Binding-site contacts:
Ligand atom C01 contacts residue ZN1 of chain 1.B at 3.5 Å.
Ligand atom O24 contacts residue SER62 of chain 1.A at 3.5 Å.
Ligand atom N29 contacts residue HIS93 of chain 1.A at 3.2 Å (h-bond).
Ligand atom F21 contacts residue J4D1 of chain 1.D at 3.1 Å.
Ligand atom N29 contacts residue HIS116 of chain 1.A at 3.4 Å (h-bond).
Ligand atom N29 contacts residue THR195 of chain 1.A at 2.7 Å (h-bond).
Ligand atom C03 contacts residue GLN64 of chain 1.A at 3.5 Å.
Ligand atom F22 contacts residue J4D1 of chain 1.D at 2.9 Å.
Ligand atom C16 contacts residue J4D1 of chain 1.D at 3.3 Å.
Ligand atom F19 contacts residue J4D1 of chain 1.E at 3.2 Å.
Ligand atom F21 contacts residue GLY128 of chain 1.A at 3.5 Å.
Ligand atom F20 contacts residue J4D1 of chain 1.E at 3.2 Å.
Ligand atom C06 contacts residue THR196 of chain 1.A at 3.6 Å.
Ligand atom C17 contacts residue J4D1 of chain 1.D at 3.4 Å.
Ligand atom O28 contacts residue HIS91 of chain 1.A at 3.4 Å.
Ligand atom N29 contacts residue ZN1 of chain 1.B at 2.0 Å.
Ligand atom O24 contacts residue HIS61 of chain 1.A at 3.1 Å.
Ligand atom O25 contacts residue ASN59 of chain 1.A at 2.9 Å (h-bond).
Ligand atom C14 contacts residue J4D1 of chain 1.D at 3.4 Å.
Ligand atom O07 contacts residue GLN64 of chain 1.A at 2.6 Å (h-bond).
Ligand atom C06 contacts residue HIS91 of chain 1.A at 3.5 Å.
Ligand atom O25 contacts residue HIS61 of chain 1.A at 3.1 Å (h-bond).
Ligand atom O27 contacts residue LEU194 of chain 1.A at 3.3 Å.
Ligand atom F18 contacts residue PRO198 of chain 1.A at 3.2 Å.
Ligand atom F19 contacts residue J4D1 of chain 1.D at 3.4 Å.
Ligand atom F20 contacts residue VAL131 of chain 1.A at 3.3 Å.
Ligand atom S26 contacts residue ZN1 of chain 1.B at 3.1 Å.
Ligand atom O27 contacts residue THR195 of chain 1.A at 2.9 Å (h-bond).
Ligand atom O07 contacts residue ASN59 of chain 1.A at 3.5 Å (h-bond).
Ligand atom F21 contacts residue VAL127 of chain 1.A at 3.4 Å.
Ligand atom C13 contacts residue J4D1 of chain 1.D at 3.3 Å.
Ligand atom O07 contacts residue HIS61 of chain 1.A at 3.2 Å (h-bond).
Ligand atom O25 contacts residue GLN64 of chain 1.A at 3.5 Å (h-bond).
Ligand atom N29 contacts residue HIS91 of chain 1.A at 3.4 Å (h-bond).
Ligand atom C01 contacts residue HIS91 of chain 1.A at 3.1 Å.
Ligand atom F18 contacts residue J4D1 of chain 1.D at 3.5 Å.
Ligand atom C15 contacts residue VAL131 of chain 1.A at 3.5 Å (hydrophobic).
Ligand atom O28 contacts residue ZN1 of chain 1.B at 3.4 Å.
Ligand atom F19 contacts residue PRO198 of chain 1.A at 3.2 Å.
Ligand atom N23 contacts residue HIS61 of chain 1.A at 3.2 Å.

Sequence of chain 1.A:
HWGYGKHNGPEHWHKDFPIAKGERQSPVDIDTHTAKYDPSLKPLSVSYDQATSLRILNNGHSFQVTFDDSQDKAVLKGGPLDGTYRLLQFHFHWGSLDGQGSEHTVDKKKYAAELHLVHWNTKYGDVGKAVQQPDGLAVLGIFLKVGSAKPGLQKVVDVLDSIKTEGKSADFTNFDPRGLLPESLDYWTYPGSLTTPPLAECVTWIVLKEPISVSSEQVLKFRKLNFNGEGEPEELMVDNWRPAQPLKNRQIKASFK

A protein and the small-molecule ligand that binds it are described below.
Small molecule (SMILES): O=C(Nc1cc(S(=O)(=O)[N+](=O)[O-])cc([N+](=O)[O-])c1O)Nc1c(F)c(F)c(F)c(F)c1F